Binding-site contacts:
Ligand atom N2 contacts residue SER158 of chain 1.A at 4.3 Å.
Ligand atom O7 contacts residue ASN118 of chain 1.A at 3.9 Å.
Ligand atom C8 contacts residue SER158 of chain 1.A at 3.3 Å.
Ligand atom C5 contacts residue THR120 of chain 1.A at 4.3 Å.
Ligand atom C5 contacts residue ASN118 of chain 1.A at 3.5 Å.
Ligand atom O7 contacts residue HIS220 of chain 1.A at 3.1 Å.
Ligand atom C7 contacts residue ILE156 of chain 1.A at 4.5 Å (hydrophobic).
Ligand atom O7 contacts residue LEU161 of chain 1.A at 4.3 Å.
Ligand atom C7 contacts residue SER158 of chain 1.A at 4.0 Å.
Ligand atom C1 contacts residue ASN118 of chain 1.A at 1.4 Å.
Ligand atom N2 contacts residue ASN118 of chain 1.A at 3.1 Å (h-bond).
Ligand atom C7 contacts residue HIS220 of chain 1.A at 4.3 Å.
Ligand atom O6 contacts residue GLY121 of chain 1.A at 3.9 Å.
Ligand atom C8 contacts residue LEU161 of chain 1.A at 3.9 Å (hydrophobic).
Ligand atom O7 contacts residue ILE156 of chain 1.A at 3.7 Å.
Ligand atom O5 contacts residue ASN118 of chain 1.A at 2.4 Å (h-bond).
Ligand atom N2 contacts residue THR120 of chain 1.A at 4.2 Å.
Ligand atom C3 contacts residue THR120 of chain 1.A at 4.2 Å.
Ligand atom O6 contacts residue PRO122 of chain 1.A at 4.0 Å.
Ligand atom C7 contacts residue ASN118 of chain 1.A at 3.9 Å.
Ligand atom C2 contacts residue ASN118 of chain 1.A at 2.7 Å.
Ligand atom C4 contacts residue ASN118 of chain 1.A at 4.3 Å.
Ligand atom C3 contacts residue ASN118 of chain 1.A at 4.0 Å.

The small molecule below binds the protein below.
Small molecule (SMILES): CC(=O)N[C@@H]1[C@@H](O)[C@H](O)[C@@H](CO)O[C@H]1O

Sequence of chain 1.A:
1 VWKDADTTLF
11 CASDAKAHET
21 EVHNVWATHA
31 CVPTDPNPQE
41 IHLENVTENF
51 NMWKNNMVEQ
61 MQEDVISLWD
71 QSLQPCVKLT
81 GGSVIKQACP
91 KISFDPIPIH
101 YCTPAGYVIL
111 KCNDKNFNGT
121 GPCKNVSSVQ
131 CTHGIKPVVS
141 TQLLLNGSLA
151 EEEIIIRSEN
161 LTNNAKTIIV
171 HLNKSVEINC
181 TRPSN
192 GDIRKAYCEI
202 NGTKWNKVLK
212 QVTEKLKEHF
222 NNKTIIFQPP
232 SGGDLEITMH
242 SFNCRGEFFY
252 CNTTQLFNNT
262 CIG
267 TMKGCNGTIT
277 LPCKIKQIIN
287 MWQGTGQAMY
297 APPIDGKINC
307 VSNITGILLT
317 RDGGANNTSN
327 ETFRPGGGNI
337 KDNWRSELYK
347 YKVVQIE